This small molecule binds to this protein.
Small molecule (SMILES): CC(=O)N[C@@H]1[C@@H](O)[C@H](O)[C@@H](CO)O[C@H]1O

Sequence of chain 1.D:
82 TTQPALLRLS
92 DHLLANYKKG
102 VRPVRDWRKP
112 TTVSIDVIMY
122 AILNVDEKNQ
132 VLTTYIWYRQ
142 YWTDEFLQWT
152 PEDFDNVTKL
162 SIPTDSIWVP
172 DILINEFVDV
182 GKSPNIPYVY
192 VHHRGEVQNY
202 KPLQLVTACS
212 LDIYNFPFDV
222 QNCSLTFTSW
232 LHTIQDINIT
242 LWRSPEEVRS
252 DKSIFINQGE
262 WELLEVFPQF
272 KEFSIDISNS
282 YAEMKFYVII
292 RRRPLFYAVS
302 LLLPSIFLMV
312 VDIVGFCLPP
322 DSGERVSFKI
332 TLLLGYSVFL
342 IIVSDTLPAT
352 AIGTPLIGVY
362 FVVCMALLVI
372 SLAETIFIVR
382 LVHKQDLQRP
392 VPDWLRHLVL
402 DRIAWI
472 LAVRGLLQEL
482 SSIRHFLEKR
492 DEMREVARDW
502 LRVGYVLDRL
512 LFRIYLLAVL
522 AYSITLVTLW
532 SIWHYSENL

Binding-site contacts:
Ligand atom C8 contacts residue GLN236 of chain 1.D at 4.2 Å.
Ligand atom C6 contacts residue PHE271 of chain 1.D at 3.9 Å (hydrophobic).
Ligand atom O5 contacts residue ASN239 of chain 1.D at 2.4 Å (h-bond).
Ligand atom C7 contacts residue ILE235 of chain 1.D at 3.9 Å (hydrophobic).
Ligand atom O6 contacts residue ILE240 of chain 1.D at 3.9 Å.
Ligand atom O7 contacts residue GLU273 of chain 1.D at 4.3 Å.
Ligand atom C5 contacts residue ASN239 of chain 1.D at 3.7 Å.
Ligand atom N2 contacts residue ASN239 of chain 1.D at 2.9 Å (h-bond).
Ligand atom C6 contacts residue ASN239 of chain 1.D at 4.3 Å.
Ligand atom O7 contacts residue ASN239 of chain 1.D at 3.9 Å.
Ligand atom C1 contacts residue ASN239 of chain 1.D at 1.4 Å.
Ligand atom O6 contacts residue ASN239 of chain 1.D at 3.6 Å.
Ligand atom C2 contacts residue ASN239 of chain 1.D at 2.4 Å.
Ligand atom C1 contacts residue PHE271 of chain 1.D at 4.3 Å (hydrophobic).
Ligand atom C5 contacts residue PHE271 of chain 1.D at 3.7 Å (hydrophobic).
Ligand atom C4 contacts residue ASN239 of chain 1.D at 4.2 Å.
Ligand atom C7 contacts residue ASN239 of chain 1.D at 3.5 Å.
Ligand atom O6 contacts residue THR241 of chain 1.D at 3.7 Å.
Ligand atom O7 contacts residue ILE235 of chain 1.D at 3.2 Å.
Ligand atom O5 contacts residue ILE240 of chain 1.D at 4.3 Å.
Ligand atom C3 contacts residue ASN239 of chain 1.D at 3.8 Å.
Ligand atom O5 contacts residue PHE271 of chain 1.D at 3.8 Å.
Ligand atom C8 contacts residue ILE235 of chain 1.D at 4.1 Å (hydrophobic).